This protein binds this small molecule.
Small molecule (SMILES): Nc1c(-c2nnn[nH]2)cnn1-c1ccc(Cl)cc1Cl

Sequence of chain 1.A:
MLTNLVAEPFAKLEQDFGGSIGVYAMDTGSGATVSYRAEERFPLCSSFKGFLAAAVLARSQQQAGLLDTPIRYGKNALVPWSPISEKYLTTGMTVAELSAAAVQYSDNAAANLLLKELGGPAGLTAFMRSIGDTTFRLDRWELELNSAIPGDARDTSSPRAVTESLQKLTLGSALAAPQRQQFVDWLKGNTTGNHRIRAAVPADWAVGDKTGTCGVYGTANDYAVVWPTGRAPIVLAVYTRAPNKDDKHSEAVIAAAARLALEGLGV

Binding-site contacts:
Ligand atom CL08 contacts residue TRP247 of chain 1.A at 4.0 Å.
Ligand atom N19 contacts residue PRO248 of chain 1.A at 3.1 Å (h-bond).
Ligand atom N19 contacts residue ARG251 of chain 1.A at 3.0 Å (salt-bridge).
Ligand atom C05 contacts residue ARG251 of chain 1.A at 3.8 Å.
Ligand atom N19 contacts residue GLY250 of chain 1.A at 3.5 Å (h-bond).
Ligand atom N09 contacts residue ARG251 of chain 1.A at 4.0 Å.
Ligand atom CL08 contacts residue PRO253 of chain 1.A at 3.7 Å.
Ligand atom C01 contacts residue ALA252 of chain 1.A at 4.1 Å (hydrophobic).
Ligand atom C12 contacts residue GOL1 of chain 1.F at 4.2 Å.
Ligand atom C06 contacts residue ALA252 of chain 1.A at 3.6 Å (hydrophobic).
Ligand atom C10 contacts residue ARG251 of chain 1.A at 3.8 Å.
Ligand atom N09 contacts residue TRP247 of chain 1.A at 4.4 Å.
Ligand atom C03 contacts residue ARG251 of chain 1.A at 3.4 Å.
Ligand atom C01 contacts residue GLY250 of chain 1.A at 3.5 Å.
Ligand atom N16 contacts residue GOL1 of chain 1.F at 3.8 Å.
Ligand atom C11 contacts residue GOL1 of chain 1.F at 4.2 Å.
Ligand atom C04 contacts residue ARG251 of chain 1.A at 3.5 Å.
Ligand atom C12 contacts residue TRP247 of chain 1.A at 4.4 Å (hydrophobic).
Ligand atom N18 contacts residue GOL1 of chain 1.F at 3.0 Å (h-bond).
Ligand atom C10 contacts residue TRP247 of chain 1.A at 4.0 Å (hydrophobic).
Ligand atom C06 contacts residue ARG251 of chain 1.A at 3.6 Å.
Ligand atom C01 contacts residue ARG251 of chain 1.A at 3.6 Å.
Ligand atom N17 contacts residue GOL1 of chain 1.F at 2.9 Å (h-bond).
Ligand atom CL07 contacts residue ARG251 of chain 1.A at 4.4 Å.
Ligand atom CL08 contacts residue ARG251 of chain 1.A at 4.4 Å.
Ligand atom N16 contacts residue TRP247 of chain 1.A at 4.1 Å.
Ligand atom N19 contacts residue TRP247 of chain 1.A at 4.1 Å.
Ligand atom C02 contacts residue GLY250 of chain 1.A at 3.6 Å.
Ligand atom N16 contacts residue ALA226 of chain 1.A at 3.6 Å.
Ligand atom N19 contacts residue THR249 of chain 1.A at 4.4 Å.
Ligand atom C05 contacts residue ALA252 of chain 1.A at 3.6 Å (hydrophobic).
Ligand atom N17 contacts residue ALA226 of chain 1.A at 4.0 Å.
Ligand atom N15 contacts residue GOL1 of chain 1.F at 4.2 Å.
Ligand atom C14 contacts residue TRP247 of chain 1.A at 4.2 Å (hydrophobic).
Ligand atom C14 contacts residue GOL1 of chain 1.F at 3.7 Å.
Ligand atom C04 contacts residue ALA252 of chain 1.A at 4.1 Å (hydrophobic).
Ligand atom C11 contacts residue TRP247 of chain 1.A at 4.0 Å (hydrophobic).
Ligand atom C02 contacts residue ARG251 of chain 1.A at 3.6 Å.
Ligand atom CL07 contacts residue ALA252 of chain 1.A at 4.0 Å.
Ligand atom N15 contacts residue TRP247 of chain 1.A at 3.6 Å.